Binding-site contacts:
Ligand atom N2 contacts residue ASN107 of chain 1.B at 2.9 Å (h-bond).
Ligand atom N2 contacts residue SER109 of chain 1.B at 4.1 Å.
Ligand atom C2 contacts residue ASN107 of chain 1.B at 2.5 Å.
Ligand atom O5 contacts residue ASN107 of chain 1.B at 2.4 Å (h-bond).
Ligand atom C4 contacts residue ASN107 of chain 1.B at 4.2 Å.
Ligand atom C8 contacts residue SER109 of chain 1.B at 4.0 Å.
Ligand atom C5 contacts residue ASN107 of chain 1.B at 3.7 Å.
Ligand atom C1 contacts residue GLU110 of chain 1.B at 3.8 Å.
Ligand atom C1 contacts residue ASN107 of chain 1.B at 1.5 Å.
Ligand atom C7 contacts residue ASN107 of chain 1.B at 3.4 Å.
Ligand atom O5 contacts residue GLU110 of chain 1.B at 3.5 Å (salt-bridge).
Ligand atom C5 contacts residue GLU110 of chain 1.B at 4.2 Å.
Ligand atom C3 contacts residue ASN107 of chain 1.B at 3.8 Å.
Ligand atom C8 contacts residue ASN107 of chain 1.B at 4.0 Å.
Ligand atom O7 contacts residue ASN107 of chain 1.B at 3.6 Å.

Sequence of chain 1.B:
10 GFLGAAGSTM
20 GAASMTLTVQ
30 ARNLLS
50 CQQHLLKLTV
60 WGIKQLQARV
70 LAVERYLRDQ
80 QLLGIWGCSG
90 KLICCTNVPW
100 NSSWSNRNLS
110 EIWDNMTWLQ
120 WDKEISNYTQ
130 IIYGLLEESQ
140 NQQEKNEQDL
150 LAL

This protein binds this small molecule.
Small molecule (SMILES): CC(=O)N[C@@H]1[C@@H](O)[C@H](O)[C@@H](CO)O[C@H]1O